Sequence of chain 1.A:
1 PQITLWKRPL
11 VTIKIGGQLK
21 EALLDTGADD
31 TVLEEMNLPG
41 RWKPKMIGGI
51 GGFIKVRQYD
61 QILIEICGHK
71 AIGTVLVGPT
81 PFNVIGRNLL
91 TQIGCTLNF

Binding-site contacts:
Ligand atom C6 contacts residue ALA28 of chain 1.A at 3.6 Å (hydrophobic).
Ligand atom C27 contacts residue ASP29 of chain 1.B at 3.4 Å.
Ligand atom C30 contacts residue GLY48 of chain 1.B at 3.1 Å.
Ligand atom O26 contacts residue ASP30 of chain 1.B at 2.9 Å (salt-bridge).
Ligand atom O18 contacts residue ASP25 of chain 1.A at 2.5 Å (salt-bridge).
Ligand atom C16 contacts residue GLY27 of chain 1.A at 3.7 Å.
Ligand atom C17 contacts residue ASP25 of chain 1.A at 3.3 Å.
Ligand atom C32 contacts residue ASP25 of chain 1.A at 3.3 Å.
Ligand atom C7 contacts residue ASP30 of chain 1.A at 3.3 Å.
Ligand atom C32 contacts residue GLY27 of chain 1.B at 3.7 Å.
Ligand atom C16 contacts residue ASP25 of chain 1.A at 3.1 Å.
Ligand atom C25 contacts residue ASP30 of chain 1.B at 3.7 Å.
Ligand atom O23 contacts residue ALA28 of chain 1.B at 3.5 Å.
Ligand atom C12 contacts residue GLY27 of chain 1.A at 3.3 Å.
Ligand atom N20 contacts residue GLY27 of chain 1.B at 3.1 Å (h-bond).
Ligand atom C7 contacts residue ALA28 of chain 1.A at 3.4 Å (hydrophobic).
Ligand atom C34 contacts residue PRO81 of chain 1.A at 3.5 Å (hydrophobic).
Ligand atom O18 contacts residue ALA28 of chain 1.B at 3.8 Å.
Ligand atom O26 contacts residue ALA28 of chain 1.B at 3.6 Å.
Ligand atom C13 contacts residue GLY27 of chain 1.A at 3.7 Å.
Ligand atom C14 contacts residue LEU23 of chain 1.B at 3.8 Å (hydrophobic).
Ligand atom C31 contacts residue GLY48 of chain 1.B at 3.1 Å.
Ligand atom O28 contacts residue ASP29 of chain 1.B at 2.8 Å (salt-bridge).
Ligand atom C4 contacts residue GLY48 of chain 1.A at 3.6 Å.
Ligand atom C2 contacts residue ASP30 of chain 1.A at 3.7 Å.
Ligand atom N1 contacts residue ASP30 of chain 1.A at 3.1 Å (salt-bridge).
Ligand atom C17 contacts residue ASP25 of chain 1.B at 3.3 Å.
Ligand atom C29 contacts residue GLY27 of chain 1.B at 3.7 Å.
Ligand atom O10 contacts residue ILE50 of chain 1.B at 3.5 Å.
Ligand atom C24 contacts residue GLY48 of chain 1.B at 3.7 Å.
Ligand atom C36 contacts residue PHE82 of chain 1.A at 3.7 Å (hydrophobic).
Ligand atom O18 contacts residue GLY27 of chain 1.B at 3.3 Å.
Ligand atom O9 contacts residue GLY49 of chain 1.A at 3.3 Å.
Ligand atom C7 contacts residue VAL32 of chain 1.A at 3.4 Å (hydrophobic).
Ligand atom O9 contacts residue ILE50 of chain 1.B at 3.0 Å.
Ligand atom C13 contacts residue ASP25 of chain 1.B at 3.8 Å.
Ligand atom O18 contacts residue ASP25 of chain 1.B at 2.5 Å (salt-bridge).
Ligand atom C14 contacts residue GLY27 of chain 1.A at 3.7 Å.
Ligand atom C37 contacts residue GLY27 of chain 1.B at 3.2 Å.
Ligand atom O26 contacts residue ASP29 of chain 1.B at 3.0 Å (salt-bridge).

Sequence of chain 1.B:
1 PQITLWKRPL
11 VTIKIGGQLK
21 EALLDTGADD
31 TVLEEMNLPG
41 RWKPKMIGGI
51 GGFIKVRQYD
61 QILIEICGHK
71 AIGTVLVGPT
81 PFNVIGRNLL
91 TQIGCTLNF

This small molecule binds to this protein.
Small molecule (SMILES): CC(C)CN(C[C@@H](O)[C@H](Cc1ccccc1)NC(=O)O[C@H]1CO[C@H]2OCC[C@H]21)S(=O)(=O)c1ccc(N)cc1